This small molecule binds to this protein.
Small molecule (SMILES): C=C(C)[C@@H]1CC[C@]2(C)CC(F)=C(C)CCC=C(C)CC[C@H]12

Sequence of chain 1.B:
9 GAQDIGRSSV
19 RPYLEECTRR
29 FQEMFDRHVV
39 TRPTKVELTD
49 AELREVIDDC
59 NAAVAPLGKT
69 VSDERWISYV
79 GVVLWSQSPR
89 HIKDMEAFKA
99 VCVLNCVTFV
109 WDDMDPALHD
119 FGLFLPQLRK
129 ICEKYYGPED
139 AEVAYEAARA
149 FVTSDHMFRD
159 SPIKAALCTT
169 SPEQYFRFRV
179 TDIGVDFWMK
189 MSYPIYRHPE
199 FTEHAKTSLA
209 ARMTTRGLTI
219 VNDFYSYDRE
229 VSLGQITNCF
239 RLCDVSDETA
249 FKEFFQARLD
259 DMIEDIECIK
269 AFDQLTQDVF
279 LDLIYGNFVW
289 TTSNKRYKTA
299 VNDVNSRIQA

Binding-site contacts:
Ligand atom CAN contacts residue VAL80 of chain 1.B at 3.6 Å (hydrophobic).
Ligand atom CAU contacts residue ASN103 of chain 1.B at 3.7 Å.
Ligand atom FAL contacts residue ASN220 of chain 1.B at 3.5 Å.
Ligand atom CAC contacts residue ILE181 of chain 1.B at 2.6 Å (hydrophobic).
Ligand atom CAK contacts residue PPV1 of chain 1.T at 3.8 Å.
Ligand atom CAO contacts residue ASN285 of chain 1.B at 3.4 Å.
Ligand atom CAN contacts residue TRP288 of chain 1.B at 3.2 Å (hydrophobic).
Ligand atom CAH contacts residue ASN103 of chain 1.B at 3.2 Å.
Ligand atom CAG contacts residue GLY182 of chain 1.B at 3.8 Å.
Ligand atom CAI contacts residue ASP180 of chain 1.B at 3.8 Å.
Ligand atom CAF contacts residue PHE149 of chain 1.B at 3.8 Å (hydrophobic).
Ligand atom CAG contacts residue ILE181 of chain 1.B at 3.9 Å (hydrophobic).
Ligand atom CAS contacts residue VAL183 of chain 1.B at 3.4 Å (hydrophobic).
Ligand atom CAA contacts residue GLY182 of chain 1.B at 3.2 Å.
Ligand atom CAB contacts residue ILE181 of chain 1.B at 2.6 Å (hydrophobic).
Ligand atom CAA contacts residue VAL183 of chain 1.B at 3.7 Å (hydrophobic).
Ligand atom CAS contacts residue TRP186 of chain 1.B at 3.7 Å (hydrophobic).
Ligand atom CAP contacts residue ILE181 of chain 1.B at 4.0 Å (hydrophobic).
Ligand atom CAU contacts residue PHE185 of chain 1.B at 3.1 Å (hydrophobic).
Ligand atom CAT contacts residue ASN103 of chain 1.B at 3.0 Å.
Ligand atom CAF contacts residue THR106 of chain 1.B at 3.7 Å.
Ligand atom CAI contacts residue ILE181 of chain 1.B at 2.9 Å (hydrophobic).
Ligand atom CAT contacts residue TRP186 of chain 1.B at 3.5 Å (hydrophobic).
Ligand atom CAM contacts residue PHE107 of chain 1.B at 3.7 Å (hydrophobic).
Ligand atom CAH contacts residue THR106 of chain 1.B at 3.9 Å.
Ligand atom CAE contacts residue PHE149 of chain 1.B at 3.8 Å (hydrophobic).
Ligand atom CAT contacts residue MET189 of chain 1.B at 3.8 Å (hydrophobic).
Ligand atom CAS contacts residue LEU216 of chain 1.B at 3.3 Å (hydrophobic).
Ligand atom FAL contacts residue PPV1 of chain 1.T at 3.2 Å.
Ligand atom CAC contacts residue GLY182 of chain 1.B at 3.7 Å.
Ligand atom CAU contacts residue THR106 of chain 1.B at 2.8 Å.
Ligand atom FAL contacts residue ILE181 of chain 1.B at 3.2 Å.
Ligand atom CAR contacts residue TRP186 of chain 1.B at 3.3 Å (hydrophobic).
Ligand atom CAJ contacts residue PHE107 of chain 1.B at 3.0 Å (hydrophobic).
Ligand atom CAK contacts residue PHE107 of chain 1.B at 3.4 Å (hydrophobic).
Ligand atom CAA contacts residue ILE181 of chain 1.B at 2.9 Å (hydrophobic).
Ligand atom CAD contacts residue ILE181 of chain 1.B at 3.3 Å (hydrophobic).
Ligand atom CAI contacts residue PPV1 of chain 1.T at 3.0 Å.
Ligand atom CAN contacts residue PHE107 of chain 1.B at 3.0 Å (hydrophobic).
Ligand atom CAB contacts residue GLY182 of chain 1.B at 4.0 Å.